Binding-site contacts:
Ligand atom C5 contacts residue ASN240 of chain 42.F at 3.7 Å.
Ligand atom O5 contacts residue ASN240 of chain 42.F at 2.4 Å (h-bond).
Ligand atom C3 contacts residue ASN240 of chain 42.F at 3.7 Å.
Ligand atom C2 contacts residue ASN240 of chain 42.F at 2.5 Å.
Ligand atom N2 contacts residue ASN240 of chain 42.F at 2.8 Å (h-bond).
Ligand atom O7 contacts residue ASN240 of chain 42.F at 3.0 Å (h-bond).
Ligand atom C4 contacts residue ASN240 of chain 42.F at 4.3 Å.
Ligand atom C7 contacts residue ASN240 of chain 42.F at 3.2 Å.
Ligand atom C1 contacts residue ASN240 of chain 42.F at 1.5 Å.
Ligand atom O7 contacts residue GLY239 of chain 42.F at 3.6 Å.
Ligand atom C8 contacts residue ASN240 of chain 42.F at 3.9 Å.

A small-molecule ligand and the protein it binds are described below.
Small molecule (SMILES): CC(=O)N[C@@H]1[C@@H](O)[C@H](O)[C@@H](CO)O[C@H]1O

Sequence of chain 42.F:
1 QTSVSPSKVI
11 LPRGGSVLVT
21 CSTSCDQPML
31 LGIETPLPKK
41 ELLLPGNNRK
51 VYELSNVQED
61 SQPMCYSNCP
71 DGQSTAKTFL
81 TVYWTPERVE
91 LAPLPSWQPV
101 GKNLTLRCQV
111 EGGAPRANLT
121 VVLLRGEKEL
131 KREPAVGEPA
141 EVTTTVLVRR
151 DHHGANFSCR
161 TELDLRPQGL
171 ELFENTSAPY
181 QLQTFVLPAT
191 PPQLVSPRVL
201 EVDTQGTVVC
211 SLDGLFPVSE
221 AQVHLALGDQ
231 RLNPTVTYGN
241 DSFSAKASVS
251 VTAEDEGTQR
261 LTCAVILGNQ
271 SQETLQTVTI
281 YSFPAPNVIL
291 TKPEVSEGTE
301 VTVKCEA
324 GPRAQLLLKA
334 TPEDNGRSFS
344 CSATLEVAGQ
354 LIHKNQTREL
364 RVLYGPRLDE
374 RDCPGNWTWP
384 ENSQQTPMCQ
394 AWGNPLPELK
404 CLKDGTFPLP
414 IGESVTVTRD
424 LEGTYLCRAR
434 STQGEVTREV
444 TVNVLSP